Binding-site contacts:
Ligand atom C9 contacts residue PHE439 of chain 1.C at 3.7 Å (hydrophobic).
Ligand atom O13 contacts residue GLU232 of chain 1.C at 2.4 Å (salt-bridge).
Ligand atom C14 contacts residue LEU444 of chain 1.C at 3.5 Å (hydrophobic).
Ligand atom O29 contacts residue ARG310 of chain 1.C at 2.7 Å (salt-bridge).
Ligand atom C6 contacts residue PHE344 of chain 1.C at 3.6 Å (hydrophobic).
Ligand atom C2 contacts residue PHE439 of chain 1.C at 3.7 Å (hydrophobic).
Ligand atom C3 contacts residue PHE439 of chain 1.C at 3.4 Å (hydrophobic).
Ligand atom C4 contacts residue PHE344 of chain 1.C at 3.5 Å (hydrophobic).
Ligand atom C5 contacts residue THR440 of chain 1.C at 3.3 Å.
Ligand atom C11 contacts residue LEU444 of chain 1.C at 3.5 Å (hydrophobic).
Ligand atom C5 contacts residue PHE344 of chain 1.C at 3.7 Å (hydrophobic).
Ligand atom O30 contacts residue MOS1 of chain 1.K at 3.2 Å (h-bond).
Ligand atom C19 contacts residue LEU444 of chain 1.C at 3.3 Å (hydrophobic).
Ligand atom C9 contacts residue GLU232 of chain 1.C at 3.0 Å.
Ligand atom C6 contacts residue THR440 of chain 1.C at 3.3 Å.
Ligand atom O13 contacts residue ALA508 of chain 1.C at 3.5 Å.
Ligand atom O12 contacts residue SER306 of chain 1.C at 3.6 Å.
Ligand atom O24 contacts residue LEU78 of chain 1.C at 3.7 Å.
Ligand atom C14 contacts residue LEU303 of chain 1.C at 3.5 Å (hydrophobic).
Ligand atom O30 contacts residue ALA509 of chain 1.C at 3.4 Å (h-bond).
Ligand atom C2 contacts residue PHE344 of chain 1.C at 3.5 Å (hydrophobic).
Ligand atom C15 contacts residue VAL441 of chain 1.C at 3.5 Å (hydrophobic).
Ligand atom C1 contacts residue ARG310 of chain 1.C at 3.5 Å.
Ligand atom C1 contacts residue PHE344 of chain 1.C at 3.5 Å (hydrophobic).
Ligand atom C3 contacts residue PHE344 of chain 1.C at 3.2 Å (hydrophobic).
Ligand atom C11 contacts residue LEU303 of chain 1.C at 3.6 Å (hydrophobic).
Ligand atom C6 contacts residue ARG310 of chain 1.C at 3.6 Å.
Ligand atom O13 contacts residue PHE344 of chain 1.C at 3.5 Å.
Ligand atom O29 contacts residue THR440 of chain 1.C at 2.8 Å (h-bond).
Ligand atom O30 contacts residue PHE344 of chain 1.C at 3.6 Å.
Ligand atom O27 contacts residue LEU303 of chain 1.C at 3.3 Å.
Ligand atom C9 contacts residue PHE344 of chain 1.C at 3.5 Å (hydrophobic).
Ligand atom C15 contacts residue SER306 of chain 1.C at 3.6 Å.
Ligand atom O27 contacts residue GLU232 of chain 1.C at 2.0 Å (salt-bridge).
Ligand atom C10 contacts residue LEU303 of chain 1.C at 3.4 Å (hydrophobic).
Ligand atom C4 contacts residue PHE439 of chain 1.C at 3.6 Å (hydrophobic).
Ligand atom O29 contacts residue PHE439 of chain 1.C at 3.7 Å.
Ligand atom O27 contacts residue PRO506 of chain 1.C at 3.6 Å.
Ligand atom O23 contacts residue LEU78 of chain 1.C at 3.2 Å.
Ligand atom C10 contacts residue GLU232 of chain 1.C at 2.9 Å.

The protein below binds the small molecule below.
Small molecule (SMILES): O=c1c(O)c(-c2ccc(O)c(O)c2)oc2cc(O)cc(O)c12

Sequence of chain 1.C:
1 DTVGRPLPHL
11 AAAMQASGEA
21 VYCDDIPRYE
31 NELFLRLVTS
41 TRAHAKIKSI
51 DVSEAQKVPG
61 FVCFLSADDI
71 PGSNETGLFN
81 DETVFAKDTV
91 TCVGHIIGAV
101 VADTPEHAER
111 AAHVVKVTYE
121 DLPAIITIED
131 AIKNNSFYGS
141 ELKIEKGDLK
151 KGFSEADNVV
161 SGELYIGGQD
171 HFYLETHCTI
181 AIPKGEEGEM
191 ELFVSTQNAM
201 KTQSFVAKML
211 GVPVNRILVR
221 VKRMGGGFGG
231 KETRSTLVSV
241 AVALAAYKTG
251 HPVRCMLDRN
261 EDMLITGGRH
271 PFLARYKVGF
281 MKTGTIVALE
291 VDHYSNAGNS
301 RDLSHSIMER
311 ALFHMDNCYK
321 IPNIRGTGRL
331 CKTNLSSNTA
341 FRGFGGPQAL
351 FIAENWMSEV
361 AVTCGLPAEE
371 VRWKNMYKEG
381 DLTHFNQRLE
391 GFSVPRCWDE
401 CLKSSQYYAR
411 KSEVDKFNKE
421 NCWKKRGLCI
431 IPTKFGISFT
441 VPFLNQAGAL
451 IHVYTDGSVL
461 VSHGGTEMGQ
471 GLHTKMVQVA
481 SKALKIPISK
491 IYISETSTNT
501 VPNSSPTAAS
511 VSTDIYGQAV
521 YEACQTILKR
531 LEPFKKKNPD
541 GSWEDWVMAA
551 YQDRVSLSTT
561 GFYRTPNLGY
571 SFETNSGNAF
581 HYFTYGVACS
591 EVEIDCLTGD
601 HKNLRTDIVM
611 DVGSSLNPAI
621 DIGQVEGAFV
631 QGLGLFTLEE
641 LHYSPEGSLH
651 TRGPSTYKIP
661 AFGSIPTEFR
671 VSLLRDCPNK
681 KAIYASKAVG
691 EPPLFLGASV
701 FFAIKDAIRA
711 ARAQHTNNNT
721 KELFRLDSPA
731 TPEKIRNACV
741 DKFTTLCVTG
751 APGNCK